Sequence of chain 1.A:
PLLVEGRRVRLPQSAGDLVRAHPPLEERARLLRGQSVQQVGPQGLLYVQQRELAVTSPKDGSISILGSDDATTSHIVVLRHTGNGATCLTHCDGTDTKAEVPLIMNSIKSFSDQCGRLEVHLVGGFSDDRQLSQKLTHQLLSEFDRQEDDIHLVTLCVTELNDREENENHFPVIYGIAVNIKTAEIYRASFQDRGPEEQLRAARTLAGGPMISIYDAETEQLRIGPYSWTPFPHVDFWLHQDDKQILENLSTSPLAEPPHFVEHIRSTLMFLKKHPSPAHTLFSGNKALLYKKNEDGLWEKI

The small molecule below binds the protein below.
Small molecule (SMILES): CC(C)C[C@H](NC(=O)[C@@H](N)CC(N)=O)C(=O)N[C@@H](C)C(=O)N[C@@H](C)C=O

Binding-site contacts:
Ligand atom O contacts residue THR255 of chain 1.A at 3.6 Å (h-bond).
Ligand atom CB contacts residue LEU253 of chain 1.A at 3.8 Å (hydrophobic).
Ligand atom O contacts residue LEU209 of chain 1.A at 3.8 Å.
Ligand atom O contacts residue SER254 of chain 1.A at 3.3 Å.
Ligand atom OD1 contacts residue ASP71 of chain 1.A at 3.1 Å (salt-bridge).
Ligand atom CB contacts residue ARG52 of chain 1.A at 3.3 Å.
Ligand atom CD1 contacts residue ALA205 of chain 1.A at 3.9 Å (hydrophobic).
Ligand atom OD1 contacts residue GLN51 of chain 1.A at 3.9 Å.
Ligand atom ND2 contacts residue SER75 of chain 1.A at 2.3 Å (h-bond).
Ligand atom CG contacts residue GLN51 of chain 1.A at 3.4 Å.
Ligand atom O contacts residue LEU253 of chain 1.A at 3.9 Å.
Ligand atom CD1 contacts residue THR208 of chain 1.A at 3.3 Å.
Ligand atom O contacts residue PHE264 of chain 1.A at 3.5 Å.
Ligand atom C contacts residue LEU253 of chain 1.A at 3.9 Å (hydrophobic).
Ligand atom N contacts residue GLU260 of chain 1.A at 2.6 Å (salt-bridge).
Ligand atom O contacts residue GLU260 of chain 1.A at 4.0 Å.
Ligand atom O contacts residue GLN51 of chain 1.A at 3.1 Å (h-bond).
Ligand atom N contacts residue LEU253 of chain 1.A at 3.1 Å (h-bond).
Ligand atom CB contacts residue THR255 of chain 1.A at 3.2 Å.
Ligand atom CG contacts residue THR74 of chain 1.A at 3.9 Å.
Ligand atom CA contacts residue LEU253 of chain 1.A at 4.0 Å (hydrophobic).
Ligand atom CA contacts residue LEU253 of chain 1.A at 3.8 Å (hydrophobic).
Ligand atom CG contacts residue SER75 of chain 1.A at 3.0 Å.
Ligand atom CB contacts residue THR73 of chain 1.A at 3.1 Å.
Ligand atom CG contacts residue THR73 of chain 1.A at 3.6 Å.
Ligand atom N contacts residue THR73 of chain 1.A at 3.7 Å.
Ligand atom CA contacts residue GLU260 of chain 1.A at 4.0 Å.
Ligand atom CA contacts residue PHE264 of chain 1.A at 4.0 Å (hydrophobic).
Ligand atom C contacts residue PHE264 of chain 1.A at 3.7 Å (hydrophobic).
Ligand atom CB contacts residue THR255 of chain 1.A at 3.9 Å.
Ligand atom C contacts residue GLN51 of chain 1.A at 4.0 Å.
Ligand atom N contacts residue PHE264 of chain 1.A at 3.3 Å.
Ligand atom CD2 contacts residue PHE264 of chain 1.A at 3.6 Å (hydrophobic).
Ligand atom CD2 contacts residue ILE268 of chain 1.A at 3.6 Å (hydrophobic).
Ligand atom ND2 contacts residue THR74 of chain 1.A at 3.0 Å (h-bond).
Ligand atom OD1 contacts residue SER75 of chain 1.A at 3.0 Å (h-bond).
Ligand atom N contacts residue GLN51 of chain 1.A at 3.1 Å (h-bond).
Ligand atom CB contacts residue GLN51 of chain 1.A at 3.4 Å.
Ligand atom ND2 contacts residue THR255 of chain 1.A at 3.8 Å.
Ligand atom CA contacts residue GLN51 of chain 1.A at 3.8 Å.